Binding-site contacts:
Ligand atom O3 contacts residue ASN148 of chain 1.A at 4.1 Å.
Ligand atom C2 contacts residue PHE118 of chain 1.A at 4.5 Å (hydrophobic).
Ligand atom N2 contacts residue ASN108 of chain 1.A at 2.9 Å (h-bond).
Ligand atom C7 contacts residue PHE118 of chain 1.A at 4.2 Å (hydrophobic).
Ligand atom C4 contacts residue ASN108 of chain 1.A at 4.3 Å.
Ligand atom C5 contacts residue ASN108 of chain 1.A at 3.8 Å.
Ligand atom C8 contacts residue ASN108 of chain 1.A at 4.1 Å.
Ligand atom N2 contacts residue ASN148 of chain 1.A at 4.2 Å.
Ligand atom C3 contacts residue ASP144 of chain 1.A at 3.5 Å.
Ligand atom C3 contacts residue PHE118 of chain 1.A at 4.4 Å (hydrophobic).
Ligand atom C8 contacts residue ASP144 of chain 1.A at 4.1 Å.
Ligand atom O7 contacts residue ASN148 of chain 1.A at 3.6 Å (h-bond).
Ligand atom O7 contacts residue ASN108 of chain 1.A at 3.7 Å.
Ligand atom C7 contacts residue CYS143 of chain 1.A at 3.8 Å (hydrophobic).
Ligand atom C8 contacts residue PHE118 of chain 1.A at 3.5 Å (hydrophobic).
Ligand atom C8 contacts residue ASN148 of chain 1.A at 3.3 Å.
Ligand atom C8 contacts residue CYS143 of chain 1.A at 3.7 Å (hydrophobic).
Ligand atom O3 contacts residue ASP144 of chain 1.A at 2.5 Å (salt-bridge).
Ligand atom C3 contacts residue ASN108 of chain 1.A at 3.8 Å.
Ligand atom C2 contacts residue ASP144 of chain 1.A at 3.6 Å.
Ligand atom C7 contacts residue ASP144 of chain 1.A at 3.6 Å.
Ligand atom N2 contacts residue ASP144 of chain 1.A at 4.0 Å.
Ligand atom C7 contacts residue ASN148 of chain 1.A at 3.5 Å.
Ligand atom O7 contacts residue ASP144 of chain 1.A at 2.6 Å (salt-bridge).
Ligand atom C4 contacts residue ASP144 of chain 1.A at 4.0 Å.
Ligand atom C2 contacts residue ASN108 of chain 1.A at 2.5 Å.
Ligand atom C7 contacts residue ASN108 of chain 1.A at 3.5 Å.
Ligand atom C1 contacts residue ASN108 of chain 1.A at 1.5 Å.
Ligand atom O5 contacts residue ASN108 of chain 1.A at 2.4 Å (h-bond).
Ligand atom N2 contacts residue PHE118 of chain 1.A at 3.5 Å.
Ligand atom O7 contacts residue CYS143 of chain 1.A at 3.1 Å.

Sequence of chain 1.A:
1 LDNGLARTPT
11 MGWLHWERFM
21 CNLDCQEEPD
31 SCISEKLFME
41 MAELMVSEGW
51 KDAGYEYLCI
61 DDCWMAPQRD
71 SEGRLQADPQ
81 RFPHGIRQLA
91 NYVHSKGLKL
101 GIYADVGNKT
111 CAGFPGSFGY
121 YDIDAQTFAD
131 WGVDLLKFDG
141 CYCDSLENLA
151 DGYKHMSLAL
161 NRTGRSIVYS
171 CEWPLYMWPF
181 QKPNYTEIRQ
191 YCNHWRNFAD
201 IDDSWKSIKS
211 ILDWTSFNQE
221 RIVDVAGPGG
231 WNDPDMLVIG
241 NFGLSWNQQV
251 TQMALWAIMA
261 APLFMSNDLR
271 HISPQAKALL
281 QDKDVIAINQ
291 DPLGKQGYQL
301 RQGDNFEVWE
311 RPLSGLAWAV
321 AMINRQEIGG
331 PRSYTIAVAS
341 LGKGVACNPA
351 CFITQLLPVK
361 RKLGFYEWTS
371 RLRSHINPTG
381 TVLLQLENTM

A protein and the small-molecule ligand that binds it are described below.
Small molecule (SMILES): CC(=O)N[C@@H]1[C@@H](O)[C@H](O)[C@@H](CO)O[C@H]1O